Binding-site contacts:
Ligand atom O7 contacts residue ASN485 of chain 1.A at 3.4 Å (h-bond).
Ligand atom N2 contacts residue ARG465 of chain 1.A at 4.1 Å.
Ligand atom C8 contacts residue ARG465 of chain 1.A at 4.0 Å.
Ligand atom C4 contacts residue ASN485 of chain 1.A at 4.2 Å.
Ligand atom C7 contacts residue GLU482 of chain 1.A at 4.1 Å.
Ligand atom O3 contacts residue ARG465 of chain 1.A at 3.7 Å.
Ligand atom C7 contacts residue ASN485 of chain 1.A at 3.4 Å.
Ligand atom O5 contacts residue ASN485 of chain 1.A at 2.4 Å (h-bond).
Ligand atom N2 contacts residue ASN485 of chain 1.A at 3.0 Å (h-bond).
Ligand atom C2 contacts residue ASN485 of chain 1.A at 2.5 Å.
Ligand atom O7 contacts residue SER466 of chain 1.A at 4.2 Å.
Ligand atom C5 contacts residue ASN485 of chain 1.A at 3.8 Å.
Ligand atom O7 contacts residue ARG465 of chain 1.A at 3.5 Å.
Ligand atom C7 contacts residue ARG465 of chain 1.A at 3.6 Å.
Ligand atom C1 contacts residue ASN485 of chain 1.A at 1.5 Å.
Ligand atom O7 contacts residue GLU482 of chain 1.A at 4.4 Å.
Ligand atom C8 contacts residue GLU482 of chain 1.A at 3.6 Å.
Ligand atom C8 contacts residue LYS469 of chain 1.A at 3.8 Å.
Ligand atom C3 contacts residue ASN485 of chain 1.A at 3.8 Å.

Sequence of chain 1.A:
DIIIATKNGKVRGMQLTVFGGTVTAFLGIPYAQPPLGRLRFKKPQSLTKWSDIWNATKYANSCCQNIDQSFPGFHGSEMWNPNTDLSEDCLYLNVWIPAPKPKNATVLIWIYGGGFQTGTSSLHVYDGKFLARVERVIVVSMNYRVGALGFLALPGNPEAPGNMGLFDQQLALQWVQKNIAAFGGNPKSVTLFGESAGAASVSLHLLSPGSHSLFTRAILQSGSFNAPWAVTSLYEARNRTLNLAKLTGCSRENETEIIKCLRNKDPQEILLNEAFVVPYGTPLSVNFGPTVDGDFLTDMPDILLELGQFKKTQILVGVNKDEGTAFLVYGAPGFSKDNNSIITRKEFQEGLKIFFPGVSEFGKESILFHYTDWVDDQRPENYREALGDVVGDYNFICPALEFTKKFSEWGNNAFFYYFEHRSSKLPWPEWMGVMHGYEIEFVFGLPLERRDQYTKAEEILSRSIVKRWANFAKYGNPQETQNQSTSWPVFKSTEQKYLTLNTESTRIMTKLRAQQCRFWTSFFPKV

The protein below binds the small molecule below.
Small molecule (SMILES): CC(=O)N[C@@H]1[C@@H](O)[C@H](O)[C@@H](CO)O[C@H]1O